Binding-site contacts:
Ligand atom OXT contacts residue LYS31 of chain 4.A at 2.5 Å (salt-bridge).
Ligand atom OXT contacts residue PRO30 of chain 4.A at 3.1 Å.
Ligand atom C contacts residue LYS31 of chain 4.A at 3.7 Å.
Ligand atom CG contacts residue LYS31 of chain 4.A at 3.4 Å.
Ligand atom NE2 contacts residue LYS31 of chain 4.A at 3.4 Å (salt-bridge).
Ligand atom OXT contacts residue SER32 of chain 4.A at 2.6 Å (h-bond).
Ligand atom CA contacts residue LYS31 of chain 4.A at 4.4 Å.
Ligand atom CD contacts residue PRO30 of chain 4.A at 4.3 Å (hydrophobic).
Ligand atom NE2 contacts residue PRO30 of chain 4.A at 3.6 Å.
Ligand atom CD contacts residue LYS31 of chain 4.A at 3.3 Å.
Ligand atom C contacts residue PRO30 of chain 4.A at 4.1 Å (hydrophobic).
Ligand atom OE1 contacts residue LYS31 of chain 4.A at 3.0 Å.
Ligand atom C contacts residue SER32 of chain 4.A at 3.4 Å.
Ligand atom CA contacts residue PRO30 of chain 4.A at 4.4 Å (hydrophobic).
Ligand atom O contacts residue SER32 of chain 4.A at 3.0 Å (h-bond).
Ligand atom OE1 contacts residue ALA24 of chain 4.A at 4.1 Å.

Sequence of chain 4.A:
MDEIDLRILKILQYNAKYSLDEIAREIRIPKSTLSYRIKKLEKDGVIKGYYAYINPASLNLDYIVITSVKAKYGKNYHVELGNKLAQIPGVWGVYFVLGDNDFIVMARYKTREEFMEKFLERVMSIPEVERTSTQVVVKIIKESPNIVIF

A small-molecule ligand and the protein it binds are described below.
Small molecule (SMILES): NC(=O)CC[C@H](N)C(=O)O